Sequence of chain 1.L:
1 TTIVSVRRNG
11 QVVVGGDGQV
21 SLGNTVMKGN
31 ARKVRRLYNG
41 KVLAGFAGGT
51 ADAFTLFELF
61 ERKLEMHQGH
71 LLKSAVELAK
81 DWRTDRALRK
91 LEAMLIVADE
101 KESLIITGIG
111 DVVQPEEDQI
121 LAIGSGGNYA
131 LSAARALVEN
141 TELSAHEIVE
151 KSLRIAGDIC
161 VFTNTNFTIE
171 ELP

Binding-site contacts:
Ligand atom CG3 contacts residue THR1 of chain 1.G at 3.7 Å.
Ligand atom S contacts residue THR1 of chain 1.G at 2.8 Å (h-bond).
Ligand atom N3 contacts residue GLY48 of chain 1.G at 3.2 Å (h-bond).
Ligand atom CD5 contacts residue THR1 of chain 1.G at 3.6 Å.
Ligand atom C1' contacts residue SER125 of chain 1.G at 4.0 Å.
Ligand atom O1 contacts residue GLY49 of chain 1.G at 3.8 Å.
Ligand atom CD1 contacts residue LEU22 of chain 1.G at 3.6 Å (hydrophobic).
Ligand atom C2' contacts residue GLY48 of chain 1.G at 3.3 Å.
Ligand atom CG1 contacts residue VAL20 of chain 1.G at 3.9 Å (hydrophobic).
Ligand atom CD5 contacts residue GLY48 of chain 1.G at 3.0 Å.
Ligand atom CD1 contacts residue MET27 of chain 1.G at 3.8 Å (hydrophobic).
Ligand atom CS contacts residue THR1 of chain 1.G at 1.3 Å.
Ligand atom CD3 contacts residue SER21 of chain 1.G at 3.5 Å.
Ligand atom O2 contacts residue SER21 of chain 1.G at 3.1 Å (h-bond).
Ligand atom CD6 contacts residue LEU444 of chain 1.F at 3.8 Å (hydrophobic).
Ligand atom CB3 contacts residue THR1 of chain 1.G at 2.8 Å.
Ligand atom CA3 contacts residue GLY48 of chain 1.G at 3.9 Å.
Ligand atom CG3 contacts residue GLY48 of chain 1.G at 3.5 Å.
Ligand atom O2' contacts residue SER125 of chain 1.G at 3.0 Å (h-bond).
Ligand atom O1 contacts residue THR50 of chain 1.G at 3.4 Å (h-bond).
Ligand atom CA3 contacts residue THR1 of chain 1.G at 2.5 Å.
Ligand atom CB3 contacts residue LYS33 of chain 1.G at 4.0 Å.
Ligand atom C1' contacts residue THR1 of chain 1.G at 2.5 Å.
Ligand atom CD2 contacts residue ASP111 of chain 1.L at 4.0 Å.
Ligand atom C2 contacts residue GLY48 of chain 1.G at 4.0 Å.
Ligand atom CD6 contacts residue THR50 of chain 1.G at 3.8 Å.
Ligand atom O2' contacts residue GLY124 of chain 1.G at 3.9 Å.
Ligand atom C2' contacts residue THR1 of chain 1.G at 2.5 Å.
Ligand atom N3 contacts residue THR1 of chain 1.G at 3.7 Å.
Ligand atom O2' contacts residue THR1 of chain 1.G at 2.8 Å (h-bond).
Ligand atom CA2 contacts residue GLY48 of chain 1.G at 4.0 Å.
Ligand atom CB1 contacts residue THR50 of chain 1.G at 3.5 Å.
Ligand atom O2 contacts residue GLN19 of chain 1.G at 4.0 Å.
Ligand atom CD2 contacts residue THR50 of chain 1.G at 4.0 Å.
Ligand atom CB2 contacts residue SER21 of chain 1.G at 4.0 Å.
Ligand atom CD5 contacts residue ALA47 of chain 1.G at 3.7 Å (hydrophobic).
Ligand atom O2 contacts residue VAL20 of chain 1.G at 3.4 Å.
Ligand atom C1 contacts residue THR50 of chain 1.G at 3.8 Å.
Ligand atom N2 contacts residue SER21 of chain 1.G at 3.4 Å (h-bond).
Ligand atom CD5 contacts residue PHE46 of chain 1.G at 3.5 Å (hydrophobic).

This small molecule binds to this protein.
Small molecule (SMILES): CC(C)C[C@@H](C=CS(C)(=O)=O)NC(=O)[C@H](CC(C)C)NC(=O)[C@H](CC(C)C)NC(=O)Cc1cc(I)c(O)c([N+](=O)[O-])c1

Sequence of chain 1.F:
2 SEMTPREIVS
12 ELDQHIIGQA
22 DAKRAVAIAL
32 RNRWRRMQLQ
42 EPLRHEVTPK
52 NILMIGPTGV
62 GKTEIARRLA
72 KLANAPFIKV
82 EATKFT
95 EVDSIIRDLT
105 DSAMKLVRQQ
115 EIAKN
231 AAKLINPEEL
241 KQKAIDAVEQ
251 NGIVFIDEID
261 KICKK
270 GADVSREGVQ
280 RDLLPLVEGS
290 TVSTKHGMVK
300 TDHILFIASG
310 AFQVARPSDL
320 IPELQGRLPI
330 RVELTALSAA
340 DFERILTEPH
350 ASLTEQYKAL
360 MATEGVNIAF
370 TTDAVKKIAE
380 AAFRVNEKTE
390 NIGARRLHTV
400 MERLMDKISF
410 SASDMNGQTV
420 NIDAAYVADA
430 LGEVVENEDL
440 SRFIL

Sequence of chain 1.G:
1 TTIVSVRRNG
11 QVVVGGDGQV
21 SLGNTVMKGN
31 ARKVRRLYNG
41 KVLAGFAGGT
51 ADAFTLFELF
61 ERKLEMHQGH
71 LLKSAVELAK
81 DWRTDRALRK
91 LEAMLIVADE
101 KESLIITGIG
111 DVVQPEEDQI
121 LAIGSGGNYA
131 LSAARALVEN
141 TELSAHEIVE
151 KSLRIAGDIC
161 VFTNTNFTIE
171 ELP